Binding-site contacts:
Ligand atom O3' contacts residue THR1016 of chain 1.C at 2.8 Å (h-bond).
Ligand atom P contacts residue LYS993 of chain 1.C at 3.5 Å.
Ligand atom C1' contacts residue SER948 of chain 1.C at 3.6 Å.
Ligand atom O3P contacts residue GLY976 of chain 1.C at 3.5 Å.
Ligand atom O2' contacts residue ASN1015 of chain 1.C at 2.7 Å (h-bond).
Ligand atom C5' contacts residue SER948 of chain 1.C at 3.2 Å.
Ligand atom O2P contacts residue GLY976 of chain 1.C at 2.8 Å (h-bond).
Ligand atom N9 contacts residue SER948 of chain 1.C at 3.6 Å.
Ligand atom O2' contacts residue SER1026 of chain 1.C at 3.0 Å.
Ligand atom C3' contacts residue THR1016 of chain 1.C at 3.3 Å.
Ligand atom O4' contacts residue SER948 of chain 1.C at 3.3 Å (h-bond).
Ligand atom C8 contacts residue SER948 of chain 1.C at 3.0 Å.
Ligand atom O3P contacts residue THR977 of chain 1.C at 3.7 Å.
Ligand atom O6 contacts residue LYS993 of chain 1.C at 3.6 Å.
Ligand atom O2P contacts residue LYS993 of chain 1.C at 2.7 Å (salt-bridge).
Ligand atom P contacts residue GLY976 of chain 1.C at 3.4 Å.
Ligand atom C5 contacts residue LYS993 of chain 1.C at 3.5 Å.
Ligand atom C6 contacts residue LYS993 of chain 1.C at 3.6 Å.
Ligand atom N3 contacts residue SER1026 of chain 1.C at 3.5 Å.
Ligand atom O2' contacts residue THR1017 of chain 1.C at 2.9 Å (h-bond).
Ligand atom C2' contacts residue ASN1015 of chain 1.C at 3.0 Å.
Ligand atom O1P contacts residue THR977 of chain 1.C at 2.6 Å (h-bond).
Ligand atom O6 contacts residue ILE1001 of chain 1.C at 3.6 Å.
Ligand atom O1P contacts residue THR974 of chain 1.C at 2.5 Å (h-bond).
Ligand atom C5' contacts residue VAL949 of chain 1.C at 3.3 Å (hydrophobic).
Ligand atom O3P contacts residue LYS954 of chain 1.C at 2.7 Å (salt-bridge).
Ligand atom P contacts residue THR977 of chain 1.C at 3.6 Å.
Ligand atom O6 contacts residue VAL994 of chain 1.C at 3.0 Å (h-bond).
Ligand atom N1 contacts residue ASP1025 of chain 1.C at 3.7 Å.
Ligand atom P contacts residue THR974 of chain 1.C at 3.5 Å.
Ligand atom C3' contacts residue SER948 of chain 1.C at 3.6 Å.
Ligand atom C2' contacts residue SER948 of chain 1.C at 3.3 Å.
Ligand atom O5' contacts residue THR974 of chain 1.C at 3.7 Å.
Ligand atom C2 contacts residue ASP1025 of chain 1.C at 3.4 Å.
Ligand atom O6 contacts residue VAL1028 of chain 1.C at 3.7 Å.
Ligand atom C5' contacts residue THR974 of chain 1.C at 3.6 Å.
Ligand atom O5' contacts residue LYS993 of chain 1.C at 3.3 Å (salt-bridge).
Ligand atom O1P contacts residue GLY976 of chain 1.C at 3.4 Å (h-bond).
Ligand atom C4' contacts residue SER948 of chain 1.C at 3.5 Å.
Ligand atom O3' contacts residue THR1017 of chain 1.C at 3.3 Å (h-bond).

The protein below binds the small molecule below.
Small molecule (SMILES): O=c1[nH]cnc2c1ncn2[C@@H]1O[C@H](COP(=O)(O)O)[C@@H](O)[C@H]1O

Sequence of chain 1.C:
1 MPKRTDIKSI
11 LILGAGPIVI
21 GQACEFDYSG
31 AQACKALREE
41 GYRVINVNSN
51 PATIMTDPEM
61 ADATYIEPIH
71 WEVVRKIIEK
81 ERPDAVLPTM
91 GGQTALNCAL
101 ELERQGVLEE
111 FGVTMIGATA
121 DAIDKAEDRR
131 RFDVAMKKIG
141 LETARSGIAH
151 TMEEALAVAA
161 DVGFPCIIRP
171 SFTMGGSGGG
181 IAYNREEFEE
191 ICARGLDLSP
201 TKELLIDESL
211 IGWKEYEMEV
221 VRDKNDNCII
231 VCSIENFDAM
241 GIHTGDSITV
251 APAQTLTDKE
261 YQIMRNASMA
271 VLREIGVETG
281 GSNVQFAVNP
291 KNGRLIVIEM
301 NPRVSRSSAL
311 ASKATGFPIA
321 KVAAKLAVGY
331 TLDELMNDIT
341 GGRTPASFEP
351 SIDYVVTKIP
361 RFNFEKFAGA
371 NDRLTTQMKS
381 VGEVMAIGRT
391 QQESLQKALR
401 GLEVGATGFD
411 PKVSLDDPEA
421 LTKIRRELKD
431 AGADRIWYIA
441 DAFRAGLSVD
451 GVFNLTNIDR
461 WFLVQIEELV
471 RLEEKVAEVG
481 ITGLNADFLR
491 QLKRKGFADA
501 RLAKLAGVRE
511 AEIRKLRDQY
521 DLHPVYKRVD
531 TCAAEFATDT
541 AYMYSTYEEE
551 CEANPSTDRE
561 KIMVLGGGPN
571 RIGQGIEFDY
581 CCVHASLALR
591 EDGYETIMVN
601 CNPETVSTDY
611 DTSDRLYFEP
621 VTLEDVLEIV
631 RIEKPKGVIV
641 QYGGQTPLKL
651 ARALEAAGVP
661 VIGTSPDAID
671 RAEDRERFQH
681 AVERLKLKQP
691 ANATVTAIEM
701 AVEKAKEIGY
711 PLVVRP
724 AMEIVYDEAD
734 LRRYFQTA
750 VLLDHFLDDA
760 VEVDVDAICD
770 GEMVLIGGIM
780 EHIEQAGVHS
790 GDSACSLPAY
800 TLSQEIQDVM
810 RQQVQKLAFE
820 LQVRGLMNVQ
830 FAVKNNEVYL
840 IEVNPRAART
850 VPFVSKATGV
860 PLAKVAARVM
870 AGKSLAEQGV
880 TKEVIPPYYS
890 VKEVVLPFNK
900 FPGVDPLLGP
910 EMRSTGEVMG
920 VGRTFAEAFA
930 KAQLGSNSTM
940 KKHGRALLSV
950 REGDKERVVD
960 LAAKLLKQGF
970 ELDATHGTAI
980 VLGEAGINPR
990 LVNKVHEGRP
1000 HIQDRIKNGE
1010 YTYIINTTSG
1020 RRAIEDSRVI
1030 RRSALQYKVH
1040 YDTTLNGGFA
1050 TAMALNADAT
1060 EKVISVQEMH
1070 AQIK